Binding-site contacts:
Ligand atom O15 contacts residue MET268 of chain 1.A at 3.6 Å.
Ligand atom C20 contacts residue LEU189 of chain 1.A at 4.0 Å (hydrophobic).
Ligand atom N2 contacts residue PHE283 of chain 1.A at 3.9 Å.
Ligand atom C21 contacts residue MET268 of chain 1.A at 3.7 Å (hydrophobic).
Ligand atom C13 contacts residue LEU229 of chain 1.A at 3.6 Å (hydrophobic).
Ligand atom C22 contacts residue LEU229 of chain 1.A at 3.4 Å (hydrophobic).
Ligand atom C18 contacts residue PHE283 of chain 1.A at 3.7 Å (hydrophobic).
Ligand atom O14 contacts residue ILE246 of chain 1.A at 4.0 Å.
Ligand atom O19 contacts residue PHE283 of chain 1.A at 3.8 Å.
Ligand atom N3 contacts residue ILE246 of chain 1.A at 3.2 Å.
Ligand atom C30 contacts residue ALA190 of chain 1.A at 3.9 Å (hydrophobic).
Ligand atom C10 contacts residue PHE250 of chain 1.A at 4.0 Å (hydrophobic).
Ligand atom C31 contacts residue ALA190 of chain 1.A at 3.7 Å (hydrophobic).
Ligand atom C8 contacts residue LEU189 of chain 1.A at 4.0 Å (hydrophobic).
Ligand atom O14 contacts residue GLN280 of chain 1.A at 2.9 Å (h-bond).
Ligand atom N3 contacts residue VAL232 of chain 1.A at 3.9 Å.
Ligand atom C12 contacts residue LEU189 of chain 1.A at 3.9 Å (hydrophobic).
Ligand atom C23 contacts residue TYR247 of chain 1.A at 3.9 Å (hydrophobic).
Ligand atom N2 contacts residue GLN280 of chain 1.A at 4.1 Å.
Ligand atom C24 contacts residue VAL232 of chain 1.A at 3.4 Å (hydrophobic).
Ligand atom C29 contacts residue PHE193 of chain 1.A at 3.7 Å (hydrophobic).
Ligand atom C23 contacts residue PHE283 of chain 1.A at 3.8 Å (hydrophobic).
Ligand atom C21 contacts residue MET267 of chain 1.A at 3.9 Å (hydrophobic).
Ligand atom O14 contacts residue VAL232 of chain 1.A at 4.1 Å.
Ligand atom O15 contacts residue PHE250 of chain 1.A at 3.8 Å.
Ligand atom C1 contacts residue ILE246 of chain 1.A at 3.6 Å (hydrophobic).
Ligand atom C7 contacts residue PHE283 of chain 1.A at 3.8 Å (hydrophobic).
Ligand atom C11 contacts residue PHE250 of chain 1.A at 4.0 Å (hydrophobic).
Ligand atom O15 contacts residue SER125 of chain 1.A at 4.0 Å.
Ligand atom C5 contacts residue PHE283 of chain 1.A at 3.5 Å (hydrophobic).
Ligand atom C23 contacts residue GLN280 of chain 1.A at 3.2 Å.
Ligand atom S4 contacts residue MET268 of chain 1.A at 3.9 Å.
Ligand atom C1 contacts residue GLN280 of chain 1.A at 4.0 Å.
Ligand atom C24 contacts residue SER231 of chain 1.A at 3.8 Å.
Ligand atom C7 contacts residue ILE246 of chain 1.A at 3.7 Å (hydrophobic).
Ligand atom O16 contacts residue MET268 of chain 1.A at 3.9 Å.
Ligand atom C11 contacts residue PHE283 of chain 1.A at 3.3 Å (hydrophobic).
Ligand atom C24 contacts residue ILE246 of chain 1.A at 3.2 Å (hydrophobic).
Ligand atom O19 contacts residue PHE250 of chain 1.A at 3.6 Å.
Ligand atom C21 contacts residue PHE250 of chain 1.A at 3.9 Å (hydrophobic).

Sequence of chain 1.A:
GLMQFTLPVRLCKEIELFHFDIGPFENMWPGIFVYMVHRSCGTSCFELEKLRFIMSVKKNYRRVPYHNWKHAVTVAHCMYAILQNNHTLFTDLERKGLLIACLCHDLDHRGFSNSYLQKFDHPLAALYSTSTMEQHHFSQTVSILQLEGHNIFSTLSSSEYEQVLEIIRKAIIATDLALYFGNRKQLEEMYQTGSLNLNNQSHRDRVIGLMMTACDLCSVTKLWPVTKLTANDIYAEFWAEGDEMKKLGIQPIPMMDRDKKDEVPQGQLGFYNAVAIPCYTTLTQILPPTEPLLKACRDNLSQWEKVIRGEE

A small-molecule ligand and the protein it binds are described below.
Small molecule (SMILES): Cn1c(=O)n(C)c2cc(NC(=O)CN(c3cccc4ccccc34)S(C)(=O)=O)ccc21